Sequence of chain 3.A:
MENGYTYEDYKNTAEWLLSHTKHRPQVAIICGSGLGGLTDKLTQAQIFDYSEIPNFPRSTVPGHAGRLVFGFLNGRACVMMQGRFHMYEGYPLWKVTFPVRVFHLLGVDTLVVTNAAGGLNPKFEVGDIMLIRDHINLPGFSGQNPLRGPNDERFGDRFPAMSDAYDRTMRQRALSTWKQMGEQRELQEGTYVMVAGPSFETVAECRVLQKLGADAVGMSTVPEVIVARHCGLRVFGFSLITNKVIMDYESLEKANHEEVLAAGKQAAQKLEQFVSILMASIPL

This small molecule binds to this protein.
Small molecule (SMILES): O=c1[nH]cnc2c([C@@H]3N[C@H](CO)[C@@H](O)[C@H]3O)c[nH]c12

Sequence of chain 1.A:
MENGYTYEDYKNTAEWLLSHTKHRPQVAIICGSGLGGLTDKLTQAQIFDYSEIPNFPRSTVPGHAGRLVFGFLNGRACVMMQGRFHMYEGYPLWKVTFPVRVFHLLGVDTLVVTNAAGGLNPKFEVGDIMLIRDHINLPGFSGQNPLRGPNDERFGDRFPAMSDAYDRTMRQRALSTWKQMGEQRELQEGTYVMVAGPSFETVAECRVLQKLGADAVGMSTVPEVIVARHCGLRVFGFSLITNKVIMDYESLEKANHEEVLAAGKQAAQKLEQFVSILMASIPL

Binding-site contacts:
Ligand atom C5 contacts residue GLY118 of chain 1.A at 3.4 Å.
Ligand atom N7 contacts residue ALA117 of chain 1.A at 3.7 Å.
Ligand atom O6 contacts residue VAL245 of chain 1.A at 3.5 Å.
Ligand atom C2' contacts residue PO41 of chain 1.B at 3.2 Å.
Ligand atom C2' contacts residue ALA116 of chain 1.A at 3.8 Å (hydrophobic).
Ligand atom C8 contacts residue ALA117 of chain 1.A at 3.8 Å (hydrophobic).
Ligand atom C8 contacts residue THR242 of chain 1.A at 3.7 Å.
Ligand atom O6 contacts residue GLU201 of chain 1.A at 3.8 Å.
Ligand atom N7 contacts residue ASN243 of chain 1.A at 2.9 Å (h-bond).
Ligand atom O5' contacts residue PHE200 of chain 1.A at 3.2 Å.
Ligand atom C5 contacts residue ASN243 of chain 1.A at 3.8 Å.
Ligand atom N3 contacts residue MET219 of chain 1.A at 3.5 Å.
Ligand atom C6 contacts residue PHE200 of chain 1.A at 3.6 Å (hydrophobic).
Ligand atom C2 contacts residue GLU201 of chain 1.A at 3.3 Å.
Ligand atom C4' contacts residue PO41 of chain 1.B at 2.9 Å.
Ligand atom N7 contacts residue THR242 of chain 1.A at 3.7 Å.
Ligand atom C5 contacts residue PHE200 of chain 1.A at 3.6 Å (hydrophobic).
Ligand atom O2' contacts residue PO41 of chain 1.B at 2.4 Å (h-bond).
Ligand atom C3' contacts residue PO41 of chain 1.B at 3.3 Å.
Ligand atom N1 contacts residue VAL217 of chain 1.A at 3.7 Å.
Ligand atom C4 contacts residue VAL217 of chain 1.A at 3.4 Å (hydrophobic).
Ligand atom C5 contacts residue VAL217 of chain 1.A at 3.8 Å (hydrophobic).
Ligand atom O5' contacts residue PHE159 of chain 3.A at 3.8 Å.
Ligand atom N4' contacts residue PO41 of chain 1.B at 2.6 Å (h-bond).
Ligand atom O2' contacts residue ALA116 of chain 1.A at 3.0 Å (h-bond).
Ligand atom C6 contacts residue GLU201 of chain 1.A at 3.6 Å.
Ligand atom C2 contacts residue MET219 of chain 1.A at 3.6 Å (hydrophobic).
Ligand atom N1 contacts residue GLU201 of chain 1.A at 2.6 Å (salt-bridge).
Ligand atom N1 contacts residue PHE200 of chain 1.A at 3.6 Å.
Ligand atom C1' contacts residue PO41 of chain 1.B at 3.0 Å.
Ligand atom O3' contacts residue PO41 of chain 1.B at 3.1 Å (h-bond).
Ligand atom O5' contacts residue MET219 of chain 1.A at 3.8 Å.
Ligand atom N7 contacts residue GLY118 of chain 1.A at 3.3 Å (h-bond).
Ligand atom C2 contacts residue VAL217 of chain 1.A at 3.4 Å (hydrophobic).
Ligand atom C8 contacts residue ASN243 of chain 1.A at 3.8 Å.
Ligand atom O6 contacts residue ASN243 of chain 1.A at 2.8 Å (h-bond).
Ligand atom O6 contacts residue GLY118 of chain 1.A at 3.6 Å.
Ligand atom N3 contacts residue VAL217 of chain 1.A at 3.2 Å (h-bond).
Ligand atom C1' contacts residue ALA116 of chain 1.A at 3.7 Å (hydrophobic).
Ligand atom C5' contacts residue HIS257 of chain 1.A at 3.5 Å.